Binding-site contacts:
Ligand atom C5 contacts residue GLN923 of chain 1.C at 4.1 Å.
Ligand atom O4 contacts residue LEU919 of chain 1.C at 3.9 Å.
Ligand atom O7 contacts residue ASN714 of chain 1.C at 4.2 Å.
Ligand atom O6 contacts residue ASN714 of chain 1.C at 4.5 Å.
Ligand atom C1 contacts residue ASN714 of chain 1.C at 1.4 Å.
Ligand atom C5 contacts residue LEU919 of chain 1.C at 3.9 Å (hydrophobic).
Ligand atom O5 contacts residue GLN923 of chain 1.C at 4.4 Å.
Ligand atom C8 contacts residue ASN922 of chain 1.C at 4.3 Å.
Ligand atom C6 contacts residue LEU919 of chain 1.C at 4.2 Å (hydrophobic).
Ligand atom C7 contacts residue LEU919 of chain 1.C at 3.6 Å (hydrophobic).
Ligand atom O7 contacts residue LEU919 of chain 1.C at 3.3 Å.
Ligand atom C5 contacts residue ASN714 of chain 1.C at 3.6 Å.
Ligand atom C7 contacts residue ASN714 of chain 1.C at 3.8 Å.
Ligand atom C2 contacts residue ASN714 of chain 1.C at 2.5 Å.
Ligand atom C8 contacts residue LEU919 of chain 1.C at 3.7 Å (hydrophobic).
Ligand atom N2 contacts residue ASN714 of chain 1.C at 2.9 Å (h-bond).
Ligand atom C3 contacts residue LEU919 of chain 1.C at 4.5 Å (hydrophobic).
Ligand atom C3 contacts residue ASN714 of chain 1.C at 3.8 Å.
Ligand atom C4 contacts residue ASN714 of chain 1.C at 4.2 Å.
Ligand atom O5 contacts residue ASN714 of chain 1.C at 2.4 Å (h-bond).
Ligand atom N2 contacts residue LEU919 of chain 1.C at 4.4 Å.
Ligand atom O6 contacts residue GLN923 of chain 1.C at 3.9 Å.
Ligand atom O7 contacts residue GLN1068 of chain 1.C at 4.2 Å.
Ligand atom C6 contacts residue GLN923 of chain 1.C at 3.9 Å.
Ligand atom C1 contacts residue LEU919 of chain 1.C at 4.4 Å (hydrophobic).
Ligand atom C4 contacts residue LEU919 of chain 1.C at 4.4 Å (hydrophobic).

This small molecule binds to this protein.
Small molecule (SMILES): CC(=O)N[C@H]1[C@H](O[C@H]2[C@H](O)[C@@H](NC(C)=O)CO[C@@H]2CO)O[C@H](CO)[C@@H](O)[C@@H]1O

Sequence of chain 1.C:
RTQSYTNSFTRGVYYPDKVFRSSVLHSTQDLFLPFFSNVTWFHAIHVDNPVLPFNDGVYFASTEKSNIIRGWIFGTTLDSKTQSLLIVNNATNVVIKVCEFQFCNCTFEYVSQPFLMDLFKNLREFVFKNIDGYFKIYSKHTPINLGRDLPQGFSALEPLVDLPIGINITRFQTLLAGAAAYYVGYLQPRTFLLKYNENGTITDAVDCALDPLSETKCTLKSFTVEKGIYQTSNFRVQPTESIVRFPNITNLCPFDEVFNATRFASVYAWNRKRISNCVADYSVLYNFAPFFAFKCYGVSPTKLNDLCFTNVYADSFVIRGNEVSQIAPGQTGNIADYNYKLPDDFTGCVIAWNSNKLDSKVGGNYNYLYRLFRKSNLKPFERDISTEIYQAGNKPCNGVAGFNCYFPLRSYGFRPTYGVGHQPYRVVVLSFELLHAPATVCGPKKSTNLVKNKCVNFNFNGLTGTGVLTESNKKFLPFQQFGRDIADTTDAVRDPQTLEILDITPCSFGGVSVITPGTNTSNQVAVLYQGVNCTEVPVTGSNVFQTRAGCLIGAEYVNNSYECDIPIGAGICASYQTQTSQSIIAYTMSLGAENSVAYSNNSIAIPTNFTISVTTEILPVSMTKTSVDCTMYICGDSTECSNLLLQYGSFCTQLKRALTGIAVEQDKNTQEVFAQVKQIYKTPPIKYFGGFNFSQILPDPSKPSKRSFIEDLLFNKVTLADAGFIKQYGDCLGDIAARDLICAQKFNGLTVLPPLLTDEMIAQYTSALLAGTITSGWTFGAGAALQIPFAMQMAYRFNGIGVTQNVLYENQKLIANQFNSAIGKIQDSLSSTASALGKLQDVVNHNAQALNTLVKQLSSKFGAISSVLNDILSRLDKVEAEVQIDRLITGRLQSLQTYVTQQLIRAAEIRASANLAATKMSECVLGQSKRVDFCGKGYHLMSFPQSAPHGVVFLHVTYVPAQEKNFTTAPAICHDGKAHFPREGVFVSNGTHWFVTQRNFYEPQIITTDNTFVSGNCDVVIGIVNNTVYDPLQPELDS